The small molecule below binds the protein below.
Small molecule (SMILES): OC[C@H]1O[C@@H](O[C@H]2[C@H](O)[C@H](O)[C@H](O[C@H]3[C@H](O)[C@H](O)[C@H](O[C@H]4[C@H](O)[C@H](O)[C@H](O[C@H]5[C@H](O)[C@H](O)[C@H](O)O[C@@H]5CO)O[C@@H]4CO)O[C@@H]3CO)O[C@@H]2CO)[C@@H](O)[C@@H](O)[C@@H]1O

Binding-site contacts:
Ligand atom C1 contacts residue GLN83 of chain 1.B at 3.6 Å.
Ligand atom O3 contacts residue GLU81 of chain 1.B at 2.7 Å (salt-bridge).
Ligand atom O4 contacts residue GLN83 of chain 1.B at 3.5 Å (h-bond).
Ligand atom O5 contacts residue TRP85 of chain 1.B at 3.9 Å.
Ligand atom C6 contacts residue LEU11 of chain 1.B at 3.8 Å (hydrophobic).
Ligand atom O6 contacts residue SER44 of chain 1.B at 3.4 Å.
Ligand atom O3 contacts residue LYS51 of chain 1.B at 3.0 Å (salt-bridge).
Ligand atom C5 contacts residue TRP85 of chain 1.B at 3.6 Å (hydrophobic).
Ligand atom O3 contacts residue LEU11 of chain 1.B at 4.0 Å.
Ligand atom C3 contacts residue LYS51 of chain 1.B at 4.0 Å.
Ligand atom C4 contacts residue TRP85 of chain 1.B at 4.2 Å (hydrophobic).
Ligand atom O6 contacts residue LEU11 of chain 1.B at 3.7 Å.
Ligand atom O3 contacts residue GLN83 of chain 1.B at 3.2 Å (h-bond).
Ligand atom C1 contacts residue TRP49 of chain 1.B at 4.0 Å (hydrophobic).
Ligand atom C6 contacts residue TRP49 of chain 1.B at 3.5 Å (hydrophobic).
Ligand atom C1 contacts residue TRP85 of chain 1.B at 3.9 Å (hydrophobic).
Ligand atom C2 contacts residue TRP49 of chain 1.B at 3.6 Å (hydrophobic).
Ligand atom O2 contacts residue GLN83 of chain 1.B at 2.7 Å (h-bond).
Ligand atom C3 contacts residue GLN83 of chain 1.B at 3.9 Å.
Ligand atom C6 contacts residue TRP85 of chain 1.B at 3.6 Å (hydrophobic).
Ligand atom O2 contacts residue TRP49 of chain 1.B at 3.2 Å (h-bond).
Ligand atom O3 contacts residue TRP85 of chain 1.B at 3.7 Å.
Ligand atom O5 contacts residue SER44 of chain 1.B at 3.8 Å.
Ligand atom O2 contacts residue LYS51 of chain 1.B at 3.8 Å.
Ligand atom C6 contacts residue SER44 of chain 1.B at 4.2 Å.
Ligand atom O4 contacts residue TRP49 of chain 1.B at 3.0 Å (h-bond).
Ligand atom C2 contacts residue GLN83 of chain 1.B at 3.7 Å.
Ligand atom C5 contacts residue GLN83 of chain 1.B at 3.7 Å.
Ligand atom C6 contacts residue GLN83 of chain 1.B at 3.7 Å.
Ligand atom C5 contacts residue TRP49 of chain 1.B at 3.6 Å (hydrophobic).
Ligand atom C6 contacts residue ALA9 of chain 1.B at 3.5 Å (hydrophobic).
Ligand atom O6 contacts residue ALA9 of chain 1.B at 4.1 Å.
Ligand atom C4 contacts residue GLN83 of chain 1.B at 3.4 Å.
Ligand atom O5 contacts residue GLN83 of chain 1.B at 3.0 Å (h-bond).
Ligand atom O4 contacts residue TRP85 of chain 1.B at 4.2 Å.
Ligand atom C3 contacts residue TRP49 of chain 1.B at 3.8 Å (hydrophobic).
Ligand atom C2 contacts residue GLU81 of chain 1.B at 4.1 Å.
Ligand atom C4 contacts residue TRP49 of chain 1.B at 3.9 Å (hydrophobic).
Ligand atom C2 contacts residue ALA9 of chain 1.B at 4.1 Å (hydrophobic).
Ligand atom C3 contacts residue GLU81 of chain 1.B at 3.3 Å.

Sequence of chain 1.B:
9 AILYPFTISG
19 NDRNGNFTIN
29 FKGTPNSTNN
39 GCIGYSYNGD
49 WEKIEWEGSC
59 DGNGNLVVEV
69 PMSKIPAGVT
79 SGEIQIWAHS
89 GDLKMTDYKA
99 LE